Sequence of chain 1.A:
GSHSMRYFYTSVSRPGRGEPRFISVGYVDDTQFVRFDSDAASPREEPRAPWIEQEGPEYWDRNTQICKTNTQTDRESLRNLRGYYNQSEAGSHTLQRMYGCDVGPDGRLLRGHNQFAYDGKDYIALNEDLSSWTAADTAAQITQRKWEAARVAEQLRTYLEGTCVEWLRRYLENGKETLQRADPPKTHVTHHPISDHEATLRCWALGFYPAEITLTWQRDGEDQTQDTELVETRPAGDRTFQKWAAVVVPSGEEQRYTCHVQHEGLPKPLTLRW

A small-molecule ligand and the protein it binds are described below.
Small molecule (SMILES): CC(C)C[C@H](NC(=O)[C@H](C)NC(=O)[C@H](CC(N)=O)NC(=O)[C@H](CCC(=O)O)NC(=O)[C@@H](NC(=O)[C@H](C)NC(=O)[C@@H](NC(=O)[C@H](Cc1cnc[nH]1)NC(=O)[C@@H](N)CO)C(C)C)C(C)C)C(=O)O

Binding-site contacts:
Ligand atom OG contacts residue ASN63 of chain 1.A at 3.1 Å (h-bond).
Ligand atom CE1 contacts residue GLU45 of chain 1.A at 2.9 Å.
Ligand atom OXT contacts residue LYS146 of chain 1.A at 2.7 Å (salt-bridge).
Ligand atom C contacts residue TYR84 of chain 1.A at 3.5 Å (hydrophobic).
Ligand atom NE2 contacts residue SER24 of chain 1.A at 3.3 Å (h-bond).
Ligand atom CG1 contacts residue GLN155 of chain 1.A at 3.5 Å.
Ligand atom OXT contacts residue TYR84 of chain 1.A at 3.5 Å (h-bond).
Ligand atom CE1 contacts residue TYR7 of chain 1.A at 3.4 Å (hydrophobic).
Ligand atom O contacts residue TYR159 of chain 1.A at 2.6 Å (h-bond).
Ligand atom CG contacts residue VAL152 of chain 1.A at 3.4 Å (hydrophobic).
Ligand atom O contacts residue TYR84 of chain 1.A at 2.7 Å (h-bond).
Ligand atom CB contacts residue TYR99 of chain 1.A at 3.6 Å (hydrophobic).
Ligand atom CA contacts residue TYR7 of chain 1.A at 3.1 Å (hydrophobic).
Ligand atom C contacts residue TYR7 of chain 1.A at 3.2 Å (hydrophobic).
Ligand atom N contacts residue TYR7 of chain 1.A at 3.5 Å (h-bond).
Ligand atom OE2 contacts residue THR69 of chain 1.A at 3.5 Å.
Ligand atom CA contacts residue TYR99 of chain 1.A at 3.4 Å (hydrophobic).
Ligand atom N contacts residue TYR171 of chain 1.A at 2.9 Å (h-bond).
Ligand atom OXT contacts residue ASN80 of chain 1.A at 2.8 Å (h-bond).
Ligand atom NE2 contacts residue TYR7 of chain 1.A at 3.5 Å.
Ligand atom CG1 contacts residue TYR99 of chain 1.A at 3.5 Å (hydrophobic).
Ligand atom ND1 contacts residue ASN63 of chain 1.A at 3.1 Å (h-bond).
Ligand atom CD2 contacts residue TYR9 of chain 1.A at 2.7 Å (hydrophobic).
Ligand atom NE2 contacts residue CYS67 of chain 1.A at 3.5 Å (h-bond).
Ligand atom CA contacts residue SER77 of chain 1.A at 3.4 Å.
Ligand atom N contacts residue TYR99 of chain 1.A at 3.1 Å (h-bond).
Ligand atom C contacts residue LYS146 of chain 1.A at 3.3 Å.
Ligand atom CG contacts residue TYR9 of chain 1.A at 3.5 Å (hydrophobic).
Ligand atom N contacts residue TYR7 of chain 1.A at 3.0 Å (h-bond).
Ligand atom O contacts residue LYS146 of chain 1.A at 3.4 Å.
Ligand atom N contacts residue SER77 of chain 1.A at 2.9 Å (h-bond).
Ligand atom CD1 contacts residue SER77 of chain 1.A at 3.2 Å.
Ligand atom O contacts residue TRP147 of chain 1.A at 3.0 Å (h-bond).
Ligand atom OG contacts residue ARG62 of chain 1.A at 2.7 Å (salt-bridge).
Ligand atom CG contacts residue THR73 of chain 1.A at 3.4 Å.
Ligand atom O contacts residue TYR7 of chain 1.A at 3.4 Å.
Ligand atom ND1 contacts residue GLU45 of chain 1.A at 3.4 Å (salt-bridge).
Ligand atom O contacts residue THR143 of chain 1.A at 2.7 Å (h-bond).
Ligand atom N contacts residue ASN63 of chain 1.A at 3.0 Å (h-bond).
Ligand atom ND2 contacts residue VAL152 of chain 1.A at 3.4 Å.